A protein and the small-molecule ligand that binds it are described below.
Small molecule (SMILES): Cn1c2c(c3ccc(Cl)c(Cl)c31)[C@H](C#N)C1(CCNCC1)NC2=O

Sequence of chain 1.A:
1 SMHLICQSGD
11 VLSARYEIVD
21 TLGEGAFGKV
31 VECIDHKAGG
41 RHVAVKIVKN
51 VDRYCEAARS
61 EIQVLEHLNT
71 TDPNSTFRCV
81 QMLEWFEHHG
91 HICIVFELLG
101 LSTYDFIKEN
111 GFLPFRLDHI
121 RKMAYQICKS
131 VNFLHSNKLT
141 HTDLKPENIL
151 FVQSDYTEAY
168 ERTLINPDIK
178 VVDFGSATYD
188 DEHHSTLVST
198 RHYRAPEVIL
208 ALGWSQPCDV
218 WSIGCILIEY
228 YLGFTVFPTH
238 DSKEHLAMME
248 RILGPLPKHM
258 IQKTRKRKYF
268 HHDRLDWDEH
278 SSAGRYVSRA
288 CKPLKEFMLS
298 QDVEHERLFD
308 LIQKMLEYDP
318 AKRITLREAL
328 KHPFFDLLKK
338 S

Binding-site contacts:
Ligand atom N2 contacts residue ALA184 of chain 1.A at 3.4 Å (h-bond).
Ligand atom C5 contacts residue SER60 of chain 1.A at 3.7 Å.
Ligand atom N2 contacts residue SER183 of chain 1.A at 3.7 Å.
Ligand atom C7 contacts residue GLU189 of chain 1.A at 3.3 Å.
Ligand atom C1 contacts residue SER60 of chain 1.A at 3.6 Å.
Ligand atom C12 contacts residue GLU56 of chain 1.A at 3.8 Å.
Ligand atom N contacts residue SER60 of chain 1.A at 3.8 Å.
Ligand atom CL1 contacts residue GLN63 of chain 1.A at 3.2 Å.
Ligand atom C5 contacts residue ALA184 of chain 1.A at 3.2 Å (hydrophobic).
Ligand atom C15 contacts residue ARG59 of chain 1.A at 4.0 Å.
Ligand atom C11 contacts residue SER60 of chain 1.A at 4.1 Å.
Ligand atom C2 contacts residue GLU189 of chain 1.A at 3.4 Å.
Ligand atom C4 contacts residue SER60 of chain 1.A at 3.4 Å.
Ligand atom CL1 contacts residue ARG59 of chain 1.A at 4.0 Å.
Ligand atom N2 contacts residue THR185 of chain 1.A at 2.9 Å (h-bond).
Ligand atom C6 contacts residue GLU189 of chain 1.A at 3.5 Å.
Ligand atom O contacts residue SER60 of chain 1.A at 4.4 Å.
Ligand atom O contacts residue GLU189 of chain 1.A at 3.3 Å (salt-bridge).
Ligand atom C3 contacts residue SER60 of chain 1.A at 4.2 Å.
Ligand atom C14 contacts residue ARG59 of chain 1.A at 3.8 Å.
Ligand atom C contacts residue SER60 of chain 1.A at 4.1 Å.
Ligand atom C16 contacts residue SER60 of chain 1.A at 4.0 Å.
Ligand atom C6 contacts residue THR185 of chain 1.A at 3.6 Å.
Ligand atom N1 contacts residue SER60 of chain 1.A at 4.0 Å.
Ligand atom C11 contacts residue GLU56 of chain 1.A at 4.1 Å.
Ligand atom C5 contacts residue GLY182 of chain 1.A at 3.9 Å.
Ligand atom C15 contacts residue SER60 of chain 1.A at 4.3 Å.
Ligand atom N2 contacts residue GLU189 of chain 1.A at 3.7 Å.
Ligand atom C13 contacts residue GLU56 of chain 1.A at 3.8 Å.
Ligand atom C contacts residue GLN63 of chain 1.A at 3.3 Å.
Ligand atom N1 contacts residue GLU189 of chain 1.A at 2.7 Å (salt-bridge).
Ligand atom C14 contacts residue GLU56 of chain 1.A at 4.2 Å.
Ligand atom C5 contacts residue THR185 of chain 1.A at 4.0 Å.
Ligand atom CL contacts residue ARG59 of chain 1.A at 3.6 Å.
Ligand atom C16 contacts residue GLU56 of chain 1.A at 4.4 Å.
Ligand atom C4 contacts residue GLY182 of chain 1.A at 4.2 Å.
Ligand atom C2 contacts residue SER60 of chain 1.A at 3.8 Å.
Ligand atom C10 contacts residue SER60 of chain 1.A at 4.0 Å.
Ligand atom C5 contacts residue SER183 of chain 1.A at 3.7 Å.
Ligand atom C3 contacts residue GLU189 of chain 1.A at 3.7 Å.